Sequence of chain 1.A:
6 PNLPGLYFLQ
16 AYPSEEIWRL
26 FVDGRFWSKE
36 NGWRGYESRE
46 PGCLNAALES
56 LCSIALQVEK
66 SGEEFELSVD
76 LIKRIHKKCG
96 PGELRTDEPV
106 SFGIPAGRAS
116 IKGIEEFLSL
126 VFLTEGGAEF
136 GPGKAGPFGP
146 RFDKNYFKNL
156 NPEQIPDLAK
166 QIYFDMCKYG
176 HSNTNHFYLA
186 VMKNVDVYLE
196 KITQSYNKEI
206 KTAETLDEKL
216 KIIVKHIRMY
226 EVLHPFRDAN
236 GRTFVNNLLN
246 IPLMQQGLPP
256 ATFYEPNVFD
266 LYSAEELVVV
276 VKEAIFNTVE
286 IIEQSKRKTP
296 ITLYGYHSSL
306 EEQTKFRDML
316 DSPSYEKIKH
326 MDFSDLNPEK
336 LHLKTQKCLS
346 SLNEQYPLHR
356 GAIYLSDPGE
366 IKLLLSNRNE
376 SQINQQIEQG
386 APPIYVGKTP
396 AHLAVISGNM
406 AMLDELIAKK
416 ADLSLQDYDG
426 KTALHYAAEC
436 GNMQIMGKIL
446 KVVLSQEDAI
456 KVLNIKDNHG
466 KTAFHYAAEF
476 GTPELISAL

A small-molecule ligand and the protein it binds are described below.
Small molecule (SMILES): C[N+](C)(C)CCOP(=O)(O)O

Binding-site contacts:
Ligand atom O1 contacts residue ALA234 of chain 1.A at 3.6 Å (h-bond).
Ligand atom C4 contacts residue PHE107 of chain 1.A at 3.4 Å (hydrophobic).
Ligand atom C2 contacts residue GLU226 of chain 1.A at 3.8 Å.
Ligand atom C1 contacts residue C5P1 of chain 1.B at 3.6 Å.
Ligand atom C5 contacts residue GLU226 of chain 1.A at 3.6 Å.
Ligand atom O2 contacts residue HIS229 of chain 1.A at 2.8 Å (h-bond).
Ligand atom O1 contacts residue ASP233 of chain 1.A at 4.1 Å.
Ligand atom O4 contacts residue ARG232 of chain 1.A at 4.0 Å.
Ligand atom O4 contacts residue ASN235 of chain 1.A at 2.7 Å (h-bond).
Ligand atom C3 contacts residue C5P1 of chain 1.B at 4.5 Å.
Ligand atom C3 contacts residue ASN262 of chain 1.A at 3.2 Å.
Ligand atom O1 contacts residue C5P1 of chain 1.B at 3.2 Å (h-bond).
Ligand atom C1 contacts residue HIS229 of chain 1.A at 3.3 Å.
Ligand atom O4 contacts residue ALA234 of chain 1.A at 3.4 Å (h-bond).
Ligand atom P1 contacts residue ALA234 of chain 1.A at 4.1 Å.
Ligand atom C2 contacts residue HIS229 of chain 1.A at 3.7 Å.
Ligand atom C4 contacts residue HIS229 of chain 1.A at 4.2 Å.
Ligand atom O4 contacts residue HIS229 of chain 1.A at 3.5 Å (h-bond).
Ligand atom O4 contacts residue ASP233 of chain 1.A at 3.3 Å.
Ligand atom O2 contacts residue ASN235 of chain 1.A at 3.8 Å.
Ligand atom C2 contacts residue C5P1 of chain 1.B at 3.7 Å.
Ligand atom O4 contacts residue PHE231 of chain 1.A at 4.2 Å.
Ligand atom O4 contacts residue C5P1 of chain 1.B at 4.0 Å.
Ligand atom O3 contacts residue VAL105 of chain 1.A at 4.0 Å.
Ligand atom C5 contacts residue ASN262 of chain 1.A at 3.1 Å.
Ligand atom C4 contacts residue ASP265 of chain 1.A at 3.9 Å.
Ligand atom P1 contacts residue ASP233 of chain 1.A at 4.3 Å.
Ligand atom C5 contacts residue ASP265 of chain 1.A at 3.9 Å.
Ligand atom P1 contacts residue C5P1 of chain 1.B at 3.6 Å.
Ligand atom O2 contacts residue GLY236 of chain 1.A at 4.3 Å.
Ligand atom O2 contacts residue C5P1 of chain 1.B at 3.1 Å (h-bond).
Ligand atom O3 contacts residue HIS229 of chain 1.A at 3.1 Å (h-bond).
Ligand atom P1 contacts residue ASN235 of chain 1.A at 4.0 Å.
Ligand atom N1 contacts residue GLU226 of chain 1.A at 3.9 Å.
Ligand atom C4 contacts residue GLU226 of chain 1.A at 3.6 Å.
Ligand atom C2 contacts residue GLY236 of chain 1.A at 4.2 Å.
Ligand atom N1 contacts residue ASN262 of chain 1.A at 3.8 Å.
Ligand atom O1 contacts residue ASN235 of chain 1.A at 4.3 Å.
Ligand atom P1 contacts residue HIS229 of chain 1.A at 3.4 Å.
Ligand atom C3 contacts residue SO41 of chain 1.F at 3.1 Å.